Binding-site contacts:
Ligand atom N contacts residue ALA478 of chain 3.A at 4.3 Å.
Ligand atom O contacts residue GLY477 of chain 3.A at 2.8 Å (h-bond).
Ligand atom CG contacts residue PHE485 of chain 3.A at 4.0 Å (hydrophobic).
Ligand atom CD contacts residue ILE189 of chain 3.A at 4.0 Å (hydrophobic).
Ligand atom OE1 contacts residue LYS321 of chain 3.A at 3.6 Å.
Ligand atom OE1 contacts residue SER323 of chain 3.A at 4.1 Å.
Ligand atom OE2 contacts residue GLU288 of chain 3.A at 3.0 Å (salt-bridge).
Ligand atom OXT contacts residue THR476 of chain 3.A at 4.0 Å.
Ligand atom OXT contacts residue GLY477 of chain 3.A at 3.3 Å (h-bond).
Ligand atom CA contacts residue PHE185 of chain 3.A at 4.2 Å (hydrophobic).
Ligand atom C contacts residue ALA478 of chain 3.A at 3.8 Å (hydrophobic).
Ligand atom OE1 contacts residue CYS322 of chain 3.A at 2.8 Å (h-bond).
Ligand atom N contacts residue PHE485 of chain 3.A at 3.6 Å.
Ligand atom OXT contacts residue ALA478 of chain 3.A at 3.0 Å (h-bond).
Ligand atom CA contacts residue SER323 of chain 3.A at 4.0 Å.
Ligand atom O contacts residue THR476 of chain 3.A at 3.6 Å.
Ligand atom O contacts residue LYS321 of chain 3.A at 4.2 Å.
Ligand atom CG contacts residue ILE189 of chain 3.A at 3.8 Å (hydrophobic).
Ligand atom C contacts residue SER323 of chain 3.A at 3.2 Å.
Ligand atom O contacts residue ALA478 of chain 3.A at 4.2 Å.
Ligand atom CG contacts residue PHE185 of chain 3.A at 3.5 Å (hydrophobic).
Ligand atom CB contacts residue PHE485 of chain 3.A at 3.6 Å (hydrophobic).
Ligand atom CB contacts residue SER323 of chain 3.A at 3.5 Å.
Ligand atom CD contacts residue GLU288 of chain 3.A at 4.0 Å.
Ligand atom C contacts residue GLY477 of chain 3.A at 3.3 Å.
Ligand atom CA contacts residue PHE485 of chain 3.A at 4.1 Å (hydrophobic).
Ligand atom CD contacts residue PHE185 of chain 3.A at 3.7 Å (hydrophobic).
Ligand atom C contacts residue PHE485 of chain 3.A at 4.2 Å (hydrophobic).
Ligand atom OXT contacts residue SER323 of chain 3.A at 3.7 Å.
Ligand atom O contacts residue SER323 of chain 3.A at 2.7 Å (h-bond).
Ligand atom OE2 contacts residue ILE189 of chain 3.A at 3.6 Å.
Ligand atom OE1 contacts residue PHE185 of chain 3.A at 3.3 Å.
Ligand atom OXT contacts residue PHE485 of chain 3.A at 3.5 Å.
Ligand atom CB contacts residue PHE185 of chain 3.A at 3.9 Å (hydrophobic).
Ligand atom OE2 contacts residue CYS322 of chain 3.A at 3.4 Å (h-bond).
Ligand atom OE2 contacts residue ASN184 of chain 3.A at 4.1 Å.
Ligand atom CD contacts residue CYS322 of chain 3.A at 3.8 Å (hydrophobic).
Ligand atom C contacts residue THR476 of chain 3.A at 4.2 Å.
Ligand atom OE1 contacts residue ASN184 of chain 3.A at 3.0 Å (h-bond).
Ligand atom CD contacts residue ASN184 of chain 3.A at 3.8 Å.

Sequence of chain 3.A:
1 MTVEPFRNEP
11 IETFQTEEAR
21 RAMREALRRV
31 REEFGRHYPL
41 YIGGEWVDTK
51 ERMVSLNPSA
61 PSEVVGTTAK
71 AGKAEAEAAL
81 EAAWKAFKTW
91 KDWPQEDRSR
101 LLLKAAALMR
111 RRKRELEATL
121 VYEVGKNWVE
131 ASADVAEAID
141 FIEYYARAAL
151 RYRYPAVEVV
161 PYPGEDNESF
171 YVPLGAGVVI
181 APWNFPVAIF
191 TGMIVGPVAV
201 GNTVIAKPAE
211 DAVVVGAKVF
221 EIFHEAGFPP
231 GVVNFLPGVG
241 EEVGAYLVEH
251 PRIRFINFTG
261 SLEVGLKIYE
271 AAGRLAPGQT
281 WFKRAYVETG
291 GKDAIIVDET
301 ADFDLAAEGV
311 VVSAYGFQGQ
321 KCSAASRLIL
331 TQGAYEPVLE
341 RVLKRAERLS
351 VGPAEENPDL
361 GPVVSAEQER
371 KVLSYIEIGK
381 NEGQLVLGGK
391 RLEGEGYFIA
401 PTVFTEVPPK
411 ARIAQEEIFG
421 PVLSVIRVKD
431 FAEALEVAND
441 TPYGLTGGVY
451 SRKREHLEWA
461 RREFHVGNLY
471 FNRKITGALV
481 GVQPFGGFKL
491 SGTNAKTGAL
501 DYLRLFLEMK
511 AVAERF

A protein and the small-molecule ligand that binds it are described below.
Small molecule (SMILES): N[C@@H](CCC(=O)O)C(=O)O